Sequence of chain 60.A:
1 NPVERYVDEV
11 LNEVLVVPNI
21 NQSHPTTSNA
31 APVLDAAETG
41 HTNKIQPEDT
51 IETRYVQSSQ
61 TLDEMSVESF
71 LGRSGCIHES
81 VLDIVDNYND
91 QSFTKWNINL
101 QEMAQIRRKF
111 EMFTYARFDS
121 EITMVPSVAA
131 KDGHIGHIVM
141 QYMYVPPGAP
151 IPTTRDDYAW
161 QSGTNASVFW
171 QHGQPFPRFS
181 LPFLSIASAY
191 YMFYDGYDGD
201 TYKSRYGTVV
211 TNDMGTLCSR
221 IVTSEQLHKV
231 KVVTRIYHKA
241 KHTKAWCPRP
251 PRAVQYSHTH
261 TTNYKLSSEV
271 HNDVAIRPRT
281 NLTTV

Sequence of chain 60.C:
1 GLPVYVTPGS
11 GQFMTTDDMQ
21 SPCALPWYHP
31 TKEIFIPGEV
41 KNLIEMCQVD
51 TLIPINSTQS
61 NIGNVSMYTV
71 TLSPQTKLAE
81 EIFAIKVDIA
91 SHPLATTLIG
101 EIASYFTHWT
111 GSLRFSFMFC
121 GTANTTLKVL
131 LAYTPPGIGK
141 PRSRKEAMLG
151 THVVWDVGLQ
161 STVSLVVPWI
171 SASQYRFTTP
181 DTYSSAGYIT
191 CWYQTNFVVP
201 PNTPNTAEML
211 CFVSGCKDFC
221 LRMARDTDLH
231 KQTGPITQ

Binding-site contacts:
Ligand atom C4B contacts residue PHE179 of chain 60.A at 3.9 Å (hydrophobic).
Ligand atom C5B contacts residue TYR144 of chain 60.A at 3.6 Å (hydrophobic).
Ligand atom C1A contacts residue TYR144 of chain 60.A at 3.1 Å (hydrophobic).
Ligand atom C2C contacts residue ILE98 of chain 60.A at 4.0 Å (hydrophobic).
Ligand atom C2A contacts residue TYR144 of chain 60.A at 3.7 Å (hydrophobic).
Ligand atom CM2 contacts residue ILE236 of chain 60.A at 4.0 Å (hydrophobic).
Ligand atom C2B contacts residue ILE98 of chain 60.A at 3.9 Å (hydrophobic).
Ligand atom C1B contacts residue ILE98 of chain 60.A at 3.6 Å (hydrophobic).
Ligand atom CM4 contacts residue PHE179 of chain 60.A at 3.9 Å (hydrophobic).
Ligand atom C1B contacts residue LEU181 of chain 60.A at 3.8 Å (hydrophobic).
Ligand atom C4 contacts residue TYR190 of chain 60.A at 3.8 Å (hydrophobic).
Ligand atom C2B contacts residue ILE122 of chain 60.A at 3.9 Å (hydrophobic).
Ligand atom C4B contacts residue LEU181 of chain 60.A at 3.8 Å (hydrophobic).
Ligand atom N2 contacts residue LEU100 of chain 60.A at 3.8 Å.
Ligand atom C6B contacts residue ILE98 of chain 60.A at 3.6 Å (hydrophobic).
Ligand atom C1A contacts residue PHE179 of chain 60.A at 3.5 Å (hydrophobic).
Ligand atom N2 contacts residue MET214 of chain 60.A at 3.8 Å.
Ligand atom CM2 contacts residue ILE122 of chain 60.A at 3.7 Å (hydrophobic).
Ligand atom O1B contacts residue ILE98 of chain 60.A at 2.9 Å.
Ligand atom O5A contacts residue PHE179 of chain 60.A at 3.7 Å.
Ligand atom C3 contacts residue LEU100 of chain 60.A at 3.9 Å (hydrophobic).
Ligand atom CM6 contacts residue LEU181 of chain 60.A at 3.7 Å (hydrophobic).
Ligand atom N3A contacts residue PHE179 of chain 60.A at 3.0 Å.
Ligand atom O1 contacts residue LEU100 of chain 60.A at 4.0 Å.
Ligand atom C1C contacts residue MET214 of chain 60.A at 3.7 Å (hydrophobic).
Ligand atom CM4 contacts residue VAL168 of chain 60.A at 3.5 Å (hydrophobic).
Ligand atom O5A contacts residue ALA166 of chain 60.A at 3.9 Å.
Ligand atom O5A contacts residue TYR144 of chain 60.A at 3.1 Å.
Ligand atom CM4 contacts residue TYR142 of chain 60.A at 3.1 Å (hydrophobic).
Ligand atom C4A contacts residue TYR144 of chain 60.A at 3.8 Å (hydrophobic).
Ligand atom C6B contacts residue LEU181 of chain 60.A at 3.3 Å (hydrophobic).
Ligand atom N3A contacts residue LEU217 of chain 60.A at 3.4 Å.
Ligand atom C2A contacts residue PHE179 of chain 60.A at 3.3 Å (hydrophobic).
Ligand atom CM6 contacts residue TYR144 of chain 60.A at 3.7 Å (hydrophobic).
Ligand atom CM6 contacts residue LEU184 of chain 60.A at 3.4 Å (hydrophobic).
Ligand atom CM3 contacts residue TYR190 of chain 60.A at 3.9 Å (hydrophobic).
Ligand atom C4A contacts residue PHE179 of chain 60.A at 3.3 Å (hydrophobic).
Ligand atom C5B contacts residue LEU181 of chain 60.A at 3.3 Å (hydrophobic).
Ligand atom O1 contacts residue MET214 of chain 60.A at 3.2 Å.
Ligand atom C5 contacts residue MET214 of chain 60.A at 3.6 Å (hydrophobic).

A protein and the small-molecule ligand that binds it are described below.
Small molecule (SMILES): Cc1cc(CCCOc2c(C)cc(-c3coc(C)n3)cc2C)on1